Sequence of chain 1.A:
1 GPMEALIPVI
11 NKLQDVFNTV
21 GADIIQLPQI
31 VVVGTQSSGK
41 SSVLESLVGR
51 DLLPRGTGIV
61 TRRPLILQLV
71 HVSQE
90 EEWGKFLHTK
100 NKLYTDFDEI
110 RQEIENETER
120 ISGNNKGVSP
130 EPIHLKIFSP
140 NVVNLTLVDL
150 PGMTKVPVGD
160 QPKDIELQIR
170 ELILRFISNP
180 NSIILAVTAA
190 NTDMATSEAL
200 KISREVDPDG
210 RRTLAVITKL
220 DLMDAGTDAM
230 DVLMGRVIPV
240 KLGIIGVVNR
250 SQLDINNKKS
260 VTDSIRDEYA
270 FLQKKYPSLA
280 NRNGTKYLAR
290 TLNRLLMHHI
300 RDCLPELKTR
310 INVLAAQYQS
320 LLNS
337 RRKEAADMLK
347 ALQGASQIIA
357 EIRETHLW

This small molecule binds to this protein.
Small molecule (SMILES): Nc1nc2c(ncn2[C@@H]2O[C@H](CO[P](=O)(O)O[P](N)(=O)O)[C@@H](O)[C@H]2O)c(=O)[nH]1

Sequence of chain 1.B:
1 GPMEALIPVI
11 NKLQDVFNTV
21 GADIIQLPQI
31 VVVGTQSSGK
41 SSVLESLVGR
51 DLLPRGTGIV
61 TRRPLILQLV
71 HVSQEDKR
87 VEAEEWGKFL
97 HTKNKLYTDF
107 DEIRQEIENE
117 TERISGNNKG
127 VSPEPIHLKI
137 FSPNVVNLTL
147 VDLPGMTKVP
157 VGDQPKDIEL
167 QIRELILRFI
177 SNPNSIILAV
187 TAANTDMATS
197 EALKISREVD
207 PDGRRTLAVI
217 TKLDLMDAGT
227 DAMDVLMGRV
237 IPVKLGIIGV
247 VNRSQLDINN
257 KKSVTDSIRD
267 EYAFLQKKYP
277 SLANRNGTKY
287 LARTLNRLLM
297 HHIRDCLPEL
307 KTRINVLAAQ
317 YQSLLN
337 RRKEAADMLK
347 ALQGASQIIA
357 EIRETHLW

Binding-site contacts:
Ligand atom C5 contacts residue LYS218 of chain 1.A at 3.6 Å.
Ligand atom O2B contacts residue SER37 of chain 1.A at 3.4 Å (h-bond).
Ligand atom C5' contacts residue GLY56 of chain 1.A at 3.4 Å.
Ligand atom O2A contacts residue ARG55 of chain 1.A at 3.4 Å.
Ligand atom O2B contacts residue LYS40 of chain 1.A at 2.7 Å (salt-bridge).
Ligand atom C2 contacts residue ASP220 of chain 1.A at 3.6 Å.
Ligand atom N1 contacts residue ASN248 of chain 1.A at 3.2 Å (h-bond).
Ligand atom PB contacts residue LYS40 of chain 1.A at 3.4 Å.
Ligand atom O2B contacts residue PO41 of chain 1.D at 3.5 Å (h-bond).
Ligand atom O6 contacts residue ASN248 of chain 1.A at 2.7 Å (h-bond).
Ligand atom C2' contacts residue ARG249 of chain 1.A at 3.5 Å.
Ligand atom O3A contacts residue LYS40 of chain 1.A at 3.3 Å (salt-bridge).
Ligand atom C4 contacts residue ARG249 of chain 1.A at 3.4 Å.
Ligand atom N2 contacts residue ASP223 of chain 1.B at 2.9 Å (salt-bridge).
Ligand atom O2' contacts residue ILE254 of chain 1.A at 3.3 Å.
Ligand atom O3' contacts residue GLN251 of chain 1.A at 2.6 Å (h-bond).
Ligand atom O2A contacts residue GLY56 of chain 1.A at 3.2 Å (h-bond).
Ligand atom O2' contacts residue GLN251 of chain 1.A at 3.1 Å (h-bond).
Ligand atom O6 contacts residue LYS218 of chain 1.A at 3.0 Å (salt-bridge).
Ligand atom N2 contacts residue ASP220 of chain 1.A at 2.8 Å (salt-bridge).
Ligand atom N9 contacts residue ARG249 of chain 1.A at 3.4 Å (salt-bridge).
Ligand atom O1B contacts residue SER41 of chain 1.A at 2.8 Å (h-bond).
Ligand atom N1 contacts residue ASP220 of chain 1.A at 2.9 Å (salt-bridge).
Ligand atom O1A contacts residue SER42 of chain 1.A at 2.5 Å (h-bond).
Ligand atom N3B contacts residue SER37 of chain 1.A at 3.3 Å.
Ligand atom O3A contacts residue GLY39 of chain 1.A at 3.1 Å.
Ligand atom O1B contacts residue MG1 of chain 1.E at 2.0 Å.
Ligand atom N3B contacts residue PO41 of chain 1.D at 3.1 Å (h-bond).
Ligand atom O2' contacts residue SER250 of chain 1.A at 3.1 Å.
Ligand atom C6 contacts residue ASN248 of chain 1.A at 3.2 Å.
Ligand atom O2B contacts residue SER38 of chain 1.A at 3.2 Å (h-bond).
Ligand atom O4' contacts residue LYS218 of chain 1.A at 3.4 Å.
Ligand atom C6 contacts residue LYS218 of chain 1.A at 3.6 Å.
Ligand atom C3' contacts residue GLN251 of chain 1.A at 3.6 Å.
Ligand atom PB contacts residue MG1 of chain 1.E at 3.3 Å.
Ligand atom O2B contacts residue GLY39 of chain 1.A at 3.0 Å (h-bond).
Ligand atom N2 contacts residue LEU221 of chain 1.A at 3.5 Å.
Ligand atom O1B contacts residue PO41 of chain 1.D at 3.0 Å (h-bond).
Ligand atom O6 contacts residue VAL247 of chain 1.A at 3.6 Å.
Ligand atom O2' contacts residue ARG249 of chain 1.A at 2.8 Å (salt-bridge).